Sequence of chain 1.C:
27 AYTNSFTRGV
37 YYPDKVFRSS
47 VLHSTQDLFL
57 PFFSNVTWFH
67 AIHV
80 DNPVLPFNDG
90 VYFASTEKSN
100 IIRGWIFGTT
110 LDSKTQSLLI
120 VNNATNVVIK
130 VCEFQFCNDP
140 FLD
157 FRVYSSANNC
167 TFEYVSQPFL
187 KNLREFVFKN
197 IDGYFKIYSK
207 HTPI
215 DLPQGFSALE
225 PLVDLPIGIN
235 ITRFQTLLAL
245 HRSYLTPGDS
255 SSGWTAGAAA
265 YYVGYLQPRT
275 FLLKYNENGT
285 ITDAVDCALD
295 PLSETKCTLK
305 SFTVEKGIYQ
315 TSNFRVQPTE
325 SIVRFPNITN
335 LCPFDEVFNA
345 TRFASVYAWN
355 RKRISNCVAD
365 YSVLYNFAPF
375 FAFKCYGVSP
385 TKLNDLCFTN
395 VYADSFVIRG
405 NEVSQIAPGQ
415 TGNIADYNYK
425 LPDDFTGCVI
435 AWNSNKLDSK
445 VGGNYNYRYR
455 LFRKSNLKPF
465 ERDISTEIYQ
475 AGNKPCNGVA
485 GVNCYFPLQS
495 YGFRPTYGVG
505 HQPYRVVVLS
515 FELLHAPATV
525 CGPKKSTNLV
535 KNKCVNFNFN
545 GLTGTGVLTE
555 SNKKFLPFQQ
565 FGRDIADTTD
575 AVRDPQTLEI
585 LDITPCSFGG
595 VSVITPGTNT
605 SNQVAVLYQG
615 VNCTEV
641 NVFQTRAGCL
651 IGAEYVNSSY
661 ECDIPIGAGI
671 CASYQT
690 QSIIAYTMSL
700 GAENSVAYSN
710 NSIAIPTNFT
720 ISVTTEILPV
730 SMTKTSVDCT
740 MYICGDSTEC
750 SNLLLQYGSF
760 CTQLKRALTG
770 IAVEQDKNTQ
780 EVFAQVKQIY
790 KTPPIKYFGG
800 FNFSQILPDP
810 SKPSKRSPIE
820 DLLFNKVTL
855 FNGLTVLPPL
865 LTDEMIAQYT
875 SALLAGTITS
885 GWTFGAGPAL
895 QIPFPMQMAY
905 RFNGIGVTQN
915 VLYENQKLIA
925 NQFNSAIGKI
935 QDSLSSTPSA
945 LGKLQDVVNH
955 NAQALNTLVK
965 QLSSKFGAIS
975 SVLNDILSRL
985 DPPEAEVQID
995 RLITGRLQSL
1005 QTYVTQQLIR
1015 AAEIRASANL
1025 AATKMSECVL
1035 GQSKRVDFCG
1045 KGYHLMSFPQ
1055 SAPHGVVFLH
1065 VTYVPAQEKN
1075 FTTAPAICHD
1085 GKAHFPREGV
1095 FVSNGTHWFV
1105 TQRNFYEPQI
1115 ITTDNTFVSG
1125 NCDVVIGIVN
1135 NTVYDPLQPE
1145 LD

Binding-site contacts:
Ligand atom C8 contacts residue ASN801 of chain 1.C at 3.3 Å.
Ligand atom O7 contacts residue ASN801 of chain 1.C at 4.1 Å.
Ligand atom C2 contacts residue ASN801 of chain 1.C at 3.2 Å.
Ligand atom N2 contacts residue SER803 of chain 1.C at 4.4 Å.
Ligand atom N2 contacts residue ASN801 of chain 1.C at 2.7 Å (h-bond).
Ligand atom C7 contacts residue ASN801 of chain 1.C at 3.3 Å.
Ligand atom C1 contacts residue ASN801 of chain 1.C at 3.2 Å.
Ligand atom C1 contacts residue SER803 of chain 1.C at 3.8 Å.
Ligand atom O5 contacts residue ASN801 of chain 1.C at 4.4 Å.

The small molecule below binds the protein below.
Small molecule (SMILES): CC(=O)N[C@@H]1[C@@H](O)[C@H](O)[C@@H](CO)O[C@H]1O